Sequence of chain 1.A:
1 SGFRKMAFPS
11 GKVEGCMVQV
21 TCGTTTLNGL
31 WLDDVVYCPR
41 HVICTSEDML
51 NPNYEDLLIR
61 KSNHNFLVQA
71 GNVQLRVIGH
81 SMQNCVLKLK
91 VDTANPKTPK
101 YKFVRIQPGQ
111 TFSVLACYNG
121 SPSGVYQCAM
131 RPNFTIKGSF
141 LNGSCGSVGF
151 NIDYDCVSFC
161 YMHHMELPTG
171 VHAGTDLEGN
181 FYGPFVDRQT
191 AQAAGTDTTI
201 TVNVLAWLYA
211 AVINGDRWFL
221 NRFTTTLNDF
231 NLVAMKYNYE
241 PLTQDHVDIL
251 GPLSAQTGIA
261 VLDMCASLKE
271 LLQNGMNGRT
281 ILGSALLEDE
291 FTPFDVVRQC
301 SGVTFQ

A protein and the small-molecule ligand that binds it are described below.
Small molecule (SMILES): C[C@H]1CCc2ccccc2C1=O

Sequence of chain 2.A:
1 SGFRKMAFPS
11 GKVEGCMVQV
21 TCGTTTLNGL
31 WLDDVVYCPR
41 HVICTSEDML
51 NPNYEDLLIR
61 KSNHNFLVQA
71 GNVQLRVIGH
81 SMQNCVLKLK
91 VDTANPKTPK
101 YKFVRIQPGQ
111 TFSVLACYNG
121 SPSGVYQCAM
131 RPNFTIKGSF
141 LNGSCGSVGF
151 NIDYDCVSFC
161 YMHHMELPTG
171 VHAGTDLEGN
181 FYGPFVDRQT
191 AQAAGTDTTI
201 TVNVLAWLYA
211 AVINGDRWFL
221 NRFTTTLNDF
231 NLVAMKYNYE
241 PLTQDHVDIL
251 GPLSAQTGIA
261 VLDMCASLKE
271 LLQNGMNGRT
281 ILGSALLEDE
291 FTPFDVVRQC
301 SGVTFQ

Binding-site contacts:
Ligand atom C01 contacts residue SER144 of chain 1.A at 4.2 Å.
Ligand atom C11 contacts residue LEU141 of chain 1.A at 3.6 Å (hydrophobic).
Ligand atom O12 contacts residue PHE140 of chain 1.A at 3.8 Å.
Ligand atom C09 contacts residue LEU141 of chain 1.A at 3.5 Å (hydrophobic).
Ligand atom C02 contacts residue SER144 of chain 1.A at 4.2 Å.
Ligand atom C01 contacts residue CYS145 of chain 1.A at 1.9 Å (hydrophobic).
Ligand atom C09 contacts residue ASN142 of chain 1.A at 3.8 Å.
Ligand atom C09 contacts residue SER1 of chain 2.A at 4.3 Å.
Ligand atom C01 contacts residue HIS163 of chain 1.A at 3.6 Å.
Ligand atom C10 contacts residue LEU141 of chain 1.A at 3.6 Å (hydrophobic).
Ligand atom O12 contacts residue GLU166 of chain 1.A at 4.1 Å.
Ligand atom C11 contacts residue SER144 of chain 1.A at 4.0 Å.
Ligand atom C05 contacts residue ASN142 of chain 1.A at 3.7 Å.
Ligand atom C07 contacts residue ASN142 of chain 1.A at 4.0 Å.
Ligand atom C03 contacts residue HIS164 of chain 1.A at 4.3 Å.
Ligand atom C10 contacts residue ASN142 of chain 1.A at 3.8 Å.
Ligand atom C08 contacts residue LEU141 of chain 1.A at 3.9 Å (hydrophobic).
Ligand atom C04 contacts residue ASN142 of chain 1.A at 3.5 Å.
Ligand atom C11 contacts residue HIS163 of chain 1.A at 3.7 Å.
Ligand atom C05 contacts residue LEU141 of chain 1.A at 4.3 Å (hydrophobic).
Ligand atom C02 contacts residue LEU141 of chain 1.A at 3.9 Å (hydrophobic).
Ligand atom C08 contacts residue PHE140 of chain 1.A at 3.7 Å (hydrophobic).
Ligand atom C08 contacts residue ASN142 of chain 1.A at 3.9 Å.
Ligand atom C11 contacts residue GLU166 of chain 1.A at 4.4 Å.
Ligand atom C09 contacts residue PHE140 of chain 1.A at 3.4 Å (hydrophobic).
Ligand atom C08 contacts residue SER1 of chain 2.A at 4.0 Å.
Ligand atom C02 contacts residue HIS163 of chain 1.A at 4.3 Å.
Ligand atom C02 contacts residue CYS145 of chain 1.A at 2.6 Å (hydrophobic).
Ligand atom C10 contacts residue GLU166 of chain 1.A at 4.1 Å.
Ligand atom O12 contacts residue MET165 of chain 1.A at 4.3 Å.
Ligand atom O12 contacts residue SER144 of chain 1.A at 3.6 Å (h-bond).
Ligand atom C09 contacts residue GLU166 of chain 1.A at 3.6 Å.
Ligand atom C07 contacts residue GLU166 of chain 1.A at 3.7 Å.
Ligand atom C01 contacts residue HIS164 of chain 1.A at 3.3 Å.
Ligand atom O12 contacts residue HIS163 of chain 1.A at 2.6 Å (h-bond).
Ligand atom C06 contacts residue ASN142 of chain 1.A at 3.9 Å.
Ligand atom C08 contacts residue GLU166 of chain 1.A at 3.0 Å.
Ligand atom C03 contacts residue CYS145 of chain 1.A at 3.2 Å (hydrophobic).
Ligand atom O12 contacts residue LEU141 of chain 1.A at 4.0 Å.
Ligand atom C11 contacts residue CYS145 of chain 1.A at 4.0 Å (hydrophobic).